Sequence of chain 1.B:
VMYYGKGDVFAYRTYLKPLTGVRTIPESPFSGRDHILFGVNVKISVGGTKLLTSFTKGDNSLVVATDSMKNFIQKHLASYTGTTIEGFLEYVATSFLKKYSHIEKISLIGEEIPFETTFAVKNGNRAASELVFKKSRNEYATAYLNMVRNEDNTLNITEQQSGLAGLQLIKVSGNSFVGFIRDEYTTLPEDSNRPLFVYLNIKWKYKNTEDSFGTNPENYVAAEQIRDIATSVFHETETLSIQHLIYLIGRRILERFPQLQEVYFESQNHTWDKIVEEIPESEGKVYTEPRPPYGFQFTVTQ

Sequence of chain 1.A:
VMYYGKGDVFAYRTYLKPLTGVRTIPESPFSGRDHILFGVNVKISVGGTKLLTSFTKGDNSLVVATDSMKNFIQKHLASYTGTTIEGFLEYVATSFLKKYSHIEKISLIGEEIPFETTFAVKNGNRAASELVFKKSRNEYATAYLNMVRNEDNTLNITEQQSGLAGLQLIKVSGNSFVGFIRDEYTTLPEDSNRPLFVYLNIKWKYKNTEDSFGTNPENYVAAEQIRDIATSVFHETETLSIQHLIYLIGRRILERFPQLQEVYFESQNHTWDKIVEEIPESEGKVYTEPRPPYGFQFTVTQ

Binding-site contacts:
Ligand atom C2 contacts residue LYS43 of chain 1.A at 3.8 Å.
Ligand atom O1 contacts residue OCS298 of chain 1.B at 3.0 Å (h-bond).
Ligand atom C1 contacts residue PHE296 of chain 1.B at 4.0 Å (hydrophobic).
Ligand atom O2 contacts residue TYR294 of chain 1.B at 3.6 Å.
Ligand atom O1 contacts residue PHE296 of chain 1.B at 4.0 Å.
Ligand atom O2 contacts residue LYS43 of chain 1.A at 3.7 Å.
Ligand atom C3 contacts residue TYR294 of chain 1.B at 3.7 Å (hydrophobic).
Ligand atom O2 contacts residue GLN268 of chain 1.B at 4.2 Å.
Ligand atom O2 contacts residue PHE296 of chain 1.B at 4.4 Å.
Ligand atom C3 contacts residue PHE296 of chain 1.B at 4.0 Å (hydrophobic).
Ligand atom C2 contacts residue PHE296 of chain 1.B at 4.0 Å (hydrophobic).
Ligand atom C3 contacts residue GLN268 of chain 1.B at 3.2 Å.
Ligand atom C1 contacts residue OCS298 of chain 1.B at 3.4 Å.

A small-molecule ligand and the protein it binds are described below.
Small molecule (SMILES): COCCO